Sequence of chain 1.B:
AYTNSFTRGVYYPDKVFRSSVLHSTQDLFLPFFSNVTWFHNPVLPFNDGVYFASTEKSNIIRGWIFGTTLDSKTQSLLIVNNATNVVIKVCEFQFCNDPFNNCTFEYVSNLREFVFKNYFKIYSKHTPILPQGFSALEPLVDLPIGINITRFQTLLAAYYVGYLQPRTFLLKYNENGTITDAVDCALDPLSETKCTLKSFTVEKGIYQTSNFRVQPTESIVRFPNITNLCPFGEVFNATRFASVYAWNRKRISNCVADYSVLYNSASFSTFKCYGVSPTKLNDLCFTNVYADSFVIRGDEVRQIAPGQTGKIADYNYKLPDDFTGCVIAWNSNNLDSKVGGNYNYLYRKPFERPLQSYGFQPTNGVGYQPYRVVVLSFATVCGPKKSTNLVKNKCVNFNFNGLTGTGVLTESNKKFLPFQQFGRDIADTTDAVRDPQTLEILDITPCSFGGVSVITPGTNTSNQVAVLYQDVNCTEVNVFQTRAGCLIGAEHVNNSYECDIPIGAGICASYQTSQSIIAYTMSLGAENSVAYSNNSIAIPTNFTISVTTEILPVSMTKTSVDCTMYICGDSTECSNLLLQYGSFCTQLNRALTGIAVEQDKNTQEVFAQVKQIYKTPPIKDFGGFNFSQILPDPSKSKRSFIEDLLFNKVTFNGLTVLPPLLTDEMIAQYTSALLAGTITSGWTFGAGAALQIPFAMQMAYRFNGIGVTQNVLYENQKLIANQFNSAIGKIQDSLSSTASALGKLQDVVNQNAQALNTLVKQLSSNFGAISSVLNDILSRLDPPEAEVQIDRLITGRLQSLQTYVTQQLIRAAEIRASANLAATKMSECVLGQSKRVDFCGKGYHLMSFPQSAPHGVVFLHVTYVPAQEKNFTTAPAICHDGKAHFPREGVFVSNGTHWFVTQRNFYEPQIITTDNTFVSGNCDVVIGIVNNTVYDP

This small molecule binds to this protein.
Small molecule (SMILES): CC(=O)N[C@@H]1[C@@H](O)[C@H](O)[C@@H](CO)O[C@H]1O

Binding-site contacts:
Ligand atom C4 contacts residue ASN622 of chain 1.B at 4.3 Å.
Ligand atom C2 contacts residue ASN622 of chain 1.B at 2.5 Å.
Ligand atom N2 contacts residue ASN622 of chain 1.B at 2.9 Å (h-bond).
Ligand atom O7 contacts residue ASN622 of chain 1.B at 3.5 Å (h-bond).
Ligand atom C5 contacts residue ASN622 of chain 1.B at 3.8 Å.
Ligand atom C7 contacts residue ASN622 of chain 1.B at 3.4 Å.
Ligand atom C3 contacts residue ASN622 of chain 1.B at 3.8 Å.
Ligand atom C1 contacts residue ASN622 of chain 1.B at 1.5 Å.
Ligand atom C8 contacts residue ASN622 of chain 1.B at 4.5 Å.
Ligand atom O5 contacts residue ASN622 of chain 1.B at 2.4 Å (h-bond).